Binding-site contacts:
Ligand atom O7 contacts residue THR156 of chain 2.B at 4.2 Å.
Ligand atom N2 contacts residue ASN154 of chain 2.B at 3.1 Å (h-bond).
Ligand atom C7 contacts residue GLY150 of chain 2.B at 4.2 Å.
Ligand atom C8 contacts residue ALA147 of chain 2.B at 3.2 Å (hydrophobic).
Ligand atom C1 contacts residue GLY150 of chain 2.B at 4.2 Å.
Ligand atom O7 contacts residue ASN154 of chain 2.B at 3.1 Å (h-bond).
Ligand atom C7 contacts residue ASN154 of chain 2.B at 3.3 Å.
Ligand atom C3 contacts residue ASN154 of chain 2.B at 3.9 Å.
Ligand atom C5 contacts residue ASN154 of chain 2.B at 3.7 Å.
Ligand atom C2 contacts residue ASN154 of chain 2.B at 2.5 Å.
Ligand atom O5 contacts residue ASN154 of chain 2.B at 2.4 Å (h-bond).
Ligand atom C4 contacts residue ASN154 of chain 2.B at 4.3 Å.
Ligand atom N2 contacts residue GLY150 of chain 2.B at 4.4 Å.
Ligand atom C8 contacts residue GLY150 of chain 2.B at 4.0 Å.
Ligand atom C7 contacts residue SER151 of chain 2.B at 4.3 Å.
Ligand atom C8 contacts residue SER151 of chain 2.B at 3.9 Å.
Ligand atom C1 contacts residue ASN154 of chain 2.B at 1.4 Å.
Ligand atom C7 contacts residue ALA147 of chain 2.B at 4.5 Å (hydrophobic).

Sequence of chain 2.B:
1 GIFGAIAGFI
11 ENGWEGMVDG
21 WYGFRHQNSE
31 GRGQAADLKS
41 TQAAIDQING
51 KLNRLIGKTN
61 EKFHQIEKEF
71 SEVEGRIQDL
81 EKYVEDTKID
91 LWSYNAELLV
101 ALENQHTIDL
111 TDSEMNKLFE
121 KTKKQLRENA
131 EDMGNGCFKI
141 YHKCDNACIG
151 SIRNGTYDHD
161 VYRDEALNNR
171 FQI

This protein binds this small molecule.
Small molecule (SMILES): CC(=O)N[C@@H]1[C@@H](O)[C@H](O)[C@@H](CO)O[C@H]1O